The protein below binds the small molecule below.
Small molecule (SMILES): CSCC[C@H](NC=O)C(=O)O

Sequence of chain 1.B:
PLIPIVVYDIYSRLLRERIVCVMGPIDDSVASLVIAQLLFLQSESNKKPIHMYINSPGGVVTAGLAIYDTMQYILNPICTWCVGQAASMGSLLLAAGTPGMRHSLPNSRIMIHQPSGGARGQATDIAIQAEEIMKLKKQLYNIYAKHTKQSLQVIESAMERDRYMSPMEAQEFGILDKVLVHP

Binding-site contacts:
Ligand atom CB contacts residue SER153 of chain 1.B at 4.3 Å.
Ligand atom CA contacts residue SER153 of chain 1.B at 3.2 Å.
Ligand atom CN contacts residue HIS178 of chain 1.B at 3.0 Å.
Ligand atom C contacts residue MET154 of chain 1.B at 4.0 Å (hydrophobic).
Ligand atom CE contacts residue LEU205 of chain 1.B at 3.4 Å (hydrophobic).
Ligand atom CA contacts residue HIS178 of chain 1.B at 3.5 Å.
Ligand atom O contacts residue GLY124 of chain 1.B at 2.4 Å (h-bond).
Ligand atom CA contacts residue GLY124 of chain 1.B at 3.8 Å.
Ligand atom CG contacts residue GLN179 of chain 1.B at 4.3 Å.
Ligand atom N contacts residue HIS178 of chain 1.B at 2.9 Å (h-bond).
Ligand atom C contacts residue GLY123 of chain 1.B at 4.0 Å.
Ligand atom SD contacts residue PRO180 of chain 1.B at 4.5 Å.
Ligand atom CG contacts residue MET154 of chain 1.B at 4.2 Å (hydrophobic).
Ligand atom SD contacts residue SER153 of chain 1.B at 4.5 Å.
Ligand atom CN contacts residue SER153 of chain 1.B at 3.5 Å.
Ligand atom C contacts residue SER153 of chain 1.B at 3.2 Å.
Ligand atom SD contacts residue LEU205 of chain 1.B at 4.0 Å.
Ligand atom O1 contacts residue HIS178 of chain 1.B at 2.9 Å (h-bond).
Ligand atom CE contacts residue GLN179 of chain 1.B at 3.5 Å.
Ligand atom SD contacts residue HIS178 of chain 1.B at 3.4 Å (h-bond).
Ligand atom CG contacts residue PRO180 of chain 1.B at 3.5 Å (hydrophobic).
Ligand atom CB contacts residue VAL126 of chain 1.B at 3.6 Å (hydrophobic).
Ligand atom SD contacts residue MET154 of chain 1.B at 3.8 Å.
Ligand atom O contacts residue GLY123 of chain 1.B at 3.1 Å.
Ligand atom O1 contacts residue SER153 of chain 1.B at 2.8 Å (h-bond).
Ligand atom CB contacts residue MET154 of chain 1.B at 3.6 Å (hydrophobic).
Ligand atom CE contacts residue PRO180 of chain 1.B at 3.4 Å (hydrophobic).
Ligand atom CA contacts residue MET154 of chain 1.B at 4.1 Å (hydrophobic).
Ligand atom C contacts residue GLY124 of chain 1.B at 2.8 Å.
Ligand atom CG contacts residue HIS178 of chain 1.B at 4.3 Å.
Ligand atom O contacts residue SER153 of chain 1.B at 2.9 Å.
Ligand atom CB contacts residue GLY124 of chain 1.B at 3.7 Å.
Ligand atom CE contacts residue MET224 of chain 1.B at 4.0 Å (hydrophobic).
Ligand atom N contacts residue SER153 of chain 1.B at 3.4 Å (h-bond).
Ligand atom CE contacts residue HIS178 of chain 1.B at 2.6 Å.
Ligand atom CG contacts residue LEU205 of chain 1.B at 4.2 Å (hydrophobic).
Ligand atom CG contacts residue VAL126 of chain 1.B at 3.6 Å (hydrophobic).
Ligand atom O contacts residue MET154 of chain 1.B at 3.2 Å (h-bond).